The small molecule below binds the protein below.
Small molecule (SMILES): CSCC[C@H](NC(=O)[C@@H]1CCCN1C(=O)[C@H](CC(C)C)NC(=O)[C@H](CC(C)C)NC(=O)[C@H](CCCCN)NC(=O)[C@H](C)NC(=O)[C@H](CCCCN)NC(=O)[C@@H](N)CCCN=C(N)N)C(=O)N[C@@H](CCC(=O)O)C(=O)N[C@@H](CCC(=O)O)C(=O)N[C@@H](C)C(=O)N[C@@H](CC(C)C)C(=O)N[C@@H](CC(C)C)C(=O)N1CCC[C@H]1C=O

Sequence of chain 2.C:
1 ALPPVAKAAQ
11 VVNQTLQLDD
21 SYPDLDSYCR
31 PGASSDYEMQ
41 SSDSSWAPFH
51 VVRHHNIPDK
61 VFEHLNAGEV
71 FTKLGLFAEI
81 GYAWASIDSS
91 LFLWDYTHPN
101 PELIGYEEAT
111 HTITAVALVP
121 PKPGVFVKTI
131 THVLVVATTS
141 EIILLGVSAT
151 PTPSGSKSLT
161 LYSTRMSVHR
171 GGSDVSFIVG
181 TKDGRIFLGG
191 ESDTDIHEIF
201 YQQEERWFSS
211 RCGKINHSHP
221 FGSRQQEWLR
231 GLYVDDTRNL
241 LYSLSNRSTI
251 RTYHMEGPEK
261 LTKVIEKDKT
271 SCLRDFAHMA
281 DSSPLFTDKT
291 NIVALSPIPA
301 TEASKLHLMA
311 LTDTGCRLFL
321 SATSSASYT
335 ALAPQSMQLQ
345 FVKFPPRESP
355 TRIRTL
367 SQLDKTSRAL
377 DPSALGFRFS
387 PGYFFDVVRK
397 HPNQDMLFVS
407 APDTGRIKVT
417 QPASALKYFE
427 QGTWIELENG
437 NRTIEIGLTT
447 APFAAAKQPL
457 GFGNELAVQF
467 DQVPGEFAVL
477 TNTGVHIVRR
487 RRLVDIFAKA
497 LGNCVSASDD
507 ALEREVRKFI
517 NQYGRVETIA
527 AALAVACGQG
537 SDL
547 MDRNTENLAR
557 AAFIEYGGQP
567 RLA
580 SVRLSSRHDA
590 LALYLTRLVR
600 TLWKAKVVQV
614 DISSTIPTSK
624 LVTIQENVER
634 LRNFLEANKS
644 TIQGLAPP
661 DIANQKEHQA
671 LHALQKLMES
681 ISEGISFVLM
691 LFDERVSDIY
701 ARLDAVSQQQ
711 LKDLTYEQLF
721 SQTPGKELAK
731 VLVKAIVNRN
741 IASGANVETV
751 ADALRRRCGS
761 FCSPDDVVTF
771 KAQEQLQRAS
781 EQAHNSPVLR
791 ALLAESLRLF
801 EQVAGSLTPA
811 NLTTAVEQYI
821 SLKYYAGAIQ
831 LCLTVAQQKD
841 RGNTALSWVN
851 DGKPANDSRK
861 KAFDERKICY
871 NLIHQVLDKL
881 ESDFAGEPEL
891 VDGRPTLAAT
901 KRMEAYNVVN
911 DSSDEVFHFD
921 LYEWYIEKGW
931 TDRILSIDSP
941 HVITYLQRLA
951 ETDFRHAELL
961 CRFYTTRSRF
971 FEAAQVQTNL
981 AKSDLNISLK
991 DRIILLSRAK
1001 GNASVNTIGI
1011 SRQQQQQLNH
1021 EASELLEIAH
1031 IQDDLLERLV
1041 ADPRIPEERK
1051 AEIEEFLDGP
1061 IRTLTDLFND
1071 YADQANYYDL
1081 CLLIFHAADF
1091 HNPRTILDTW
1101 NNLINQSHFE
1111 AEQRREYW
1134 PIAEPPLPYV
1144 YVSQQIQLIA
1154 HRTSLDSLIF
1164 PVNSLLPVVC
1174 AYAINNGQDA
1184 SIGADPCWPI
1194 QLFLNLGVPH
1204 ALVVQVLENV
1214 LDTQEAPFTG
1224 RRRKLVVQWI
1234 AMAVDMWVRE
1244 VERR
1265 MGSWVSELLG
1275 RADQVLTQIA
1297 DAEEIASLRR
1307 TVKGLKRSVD

Binding-site contacts:
Ligand atom CA contacts residue VAL125 of chain 2.C at 3.4 Å (hydrophobic).
Ligand atom CE contacts residue ARG165 of chain 2.C at 3.8 Å.
Ligand atom CA contacts residue GLY105 of chain 2.C at 3.6 Å.
Ligand atom O contacts residue GLN203 of chain 2.C at 3.5 Å (h-bond).
Ligand atom C contacts residue GLY105 of chain 2.C at 3.8 Å.
Ligand atom CD1 contacts residue TYR162 of chain 2.C at 3.5 Å (hydrophobic).
Ligand atom CD contacts residue GLN203 of chain 2.C at 3.5 Å.
Ligand atom O contacts residue PHE126 of chain 2.C at 3.4 Å.
Ligand atom CD2 contacts residue PHE126 of chain 2.C at 3.4 Å (hydrophobic).
Ligand atom CD1 contacts residue GLY124 of chain 2.C at 3.9 Å.
Ligand atom CA contacts residue LEU161 of chain 2.C at 3.5 Å (hydrophobic).
Ligand atom C contacts residue ILE130 of chain 2.C at 3.9 Å (hydrophobic).
Ligand atom CB contacts residue GLY105 of chain 2.C at 3.2 Å.
Ligand atom C contacts residue VAL127 of chain 2.C at 3.7 Å (hydrophobic).
Ligand atom CD contacts residue ARG165 of chain 2.C at 3.8 Å.
Ligand atom CA contacts residue SER163 of chain 2.C at 3.7 Å.
Ligand atom C contacts residue LEU161 of chain 2.C at 3.9 Å (hydrophobic).
Ligand atom O contacts residue SER163 of chain 2.C at 3.1 Å (h-bond).
Ligand atom O contacts residue GLY105 of chain 2.C at 3.7 Å.
Ligand atom SD contacts residue ARG165 of chain 2.C at 3.5 Å.
Ligand atom CB contacts residue VAL125 of chain 2.C at 3.3 Å (hydrophobic).
Ligand atom O contacts residue LEU161 of chain 2.C at 3.4 Å (h-bond).
Ligand atom CB contacts residue ILE104 of chain 2.C at 3.6 Å (hydrophobic).
Ligand atom N contacts residue LEU161 of chain 2.C at 3.2 Å (h-bond).
Ligand atom N contacts residue SER163 of chain 2.C at 3.9 Å.
Ligand atom CB contacts residue TYR162 of chain 2.C at 3.5 Å (hydrophobic).
Ligand atom O contacts residue VAL127 of chain 2.C at 2.5 Å (h-bond).
Ligand atom CG contacts residue TYR162 of chain 2.C at 3.9 Å (hydrophobic).
Ligand atom CA contacts residue PHE126 of chain 2.C at 3.9 Å (hydrophobic).
Ligand atom CA contacts residue ILE130 of chain 2.C at 3.5 Å (hydrophobic).
Ligand atom O contacts residue TYR162 of chain 2.C at 3.6 Å.
Ligand atom CB contacts residue ILE130 of chain 2.C at 3.6 Å (hydrophobic).
Ligand atom O contacts residue ILE130 of chain 2.C at 3.7 Å.
Ligand atom OE1 contacts residue ARG165 of chain 2.C at 2.9 Å (salt-bridge).
Ligand atom CD1 contacts residue GLN203 of chain 2.C at 3.5 Å.
Ligand atom O contacts residue VAL127 of chain 2.C at 3.5 Å.
Ligand atom N contacts residue GLY105 of chain 2.C at 2.8 Å (h-bond).
Ligand atom CA contacts residue GLY105 of chain 2.C at 3.9 Å.
Ligand atom CD2 contacts residue LEU161 of chain 2.C at 3.6 Å (hydrophobic).
Ligand atom N contacts residue VAL125 of chain 2.C at 3.5 Å (h-bond).